A small-molecule ligand and the protein it binds are described below.
Small molecule (SMILES): CC(=O)N[C@@H]1[C@@H](O)[C@H](O)[C@@H](CO)O[C@H]1O

Binding-site contacts:
Ligand atom C4 contacts residue ASN57 of chain 2.A at 4.2 Å.
Ligand atom C8 contacts residue GLU56 of chain 2.A at 3.7 Å.
Ligand atom O5 contacts residue ASN57 of chain 2.A at 2.4 Å (h-bond).
Ligand atom C5 contacts residue ASN57 of chain 2.A at 3.7 Å.
Ligand atom N2 contacts residue ASN57 of chain 2.A at 2.9 Å (h-bond).
Ligand atom O5 contacts residue TYR88 of chain 2.A at 3.4 Å (h-bond).
Ligand atom C3 contacts residue ASN57 of chain 2.A at 3.8 Å.
Ligand atom O7 contacts residue ASN57 of chain 2.A at 3.1 Å (h-bond).
Ligand atom C6 contacts residue TYR88 of chain 2.A at 3.9 Å (hydrophobic).
Ligand atom O6 contacts residue TYR88 of chain 2.A at 3.1 Å (h-bond).
Ligand atom C5 contacts residue TYR88 of chain 2.A at 4.3 Å (hydrophobic).
Ligand atom C8 contacts residue ASN57 of chain 2.A at 4.4 Å.
Ligand atom C7 contacts residue ASN57 of chain 2.A at 3.2 Å.
Ligand atom C1 contacts residue ASN57 of chain 2.A at 1.4 Å.
Ligand atom C2 contacts residue ASN57 of chain 2.A at 2.4 Å.
Ligand atom C1 contacts residue TYR88 of chain 2.A at 4.3 Å (hydrophobic).

Sequence of chain 2.A:
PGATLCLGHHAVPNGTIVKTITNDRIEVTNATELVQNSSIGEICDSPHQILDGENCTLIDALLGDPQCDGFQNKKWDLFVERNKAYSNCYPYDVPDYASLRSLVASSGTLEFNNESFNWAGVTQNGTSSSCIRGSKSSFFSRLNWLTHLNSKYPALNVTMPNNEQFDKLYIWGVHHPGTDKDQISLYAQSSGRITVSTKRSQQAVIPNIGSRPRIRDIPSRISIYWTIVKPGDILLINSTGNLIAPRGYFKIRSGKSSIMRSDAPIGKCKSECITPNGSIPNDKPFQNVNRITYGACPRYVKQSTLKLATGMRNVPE